Binding-site contacts:
Ligand atom C3 contacts residue ASP244 of chain 1.A at 4.5 Å.
Ligand atom O7 contacts residue ASN189 of chain 1.A at 3.7 Å.
Ligand atom O6 contacts residue ASN189 of chain 1.A at 4.0 Å.
Ligand atom C7 contacts residue ASN189 of chain 1.A at 3.2 Å.
Ligand atom C5 contacts residue ASN189 of chain 1.A at 3.6 Å.
Ligand atom C8 contacts residue ASN189 of chain 1.A at 3.3 Å.
Ligand atom C1 contacts residue ASN189 of chain 1.A at 1.4 Å.
Ligand atom N2 contacts residue ASN189 of chain 1.A at 3.4 Å (h-bond).
Ligand atom O6 contacts residue GLN278 of chain 1.A at 3.4 Å.
Ligand atom O5 contacts residue ASN189 of chain 1.A at 2.2 Å (h-bond).
Ligand atom C4 contacts residue ASN189 of chain 1.A at 4.3 Å.
Ligand atom C1 contacts residue THR191 of chain 1.A at 3.2 Å.
Ligand atom O6 contacts residue GLU279 of chain 1.A at 3.1 Å (salt-bridge).
Ligand atom C6 contacts residue GLU279 of chain 1.A at 3.2 Å.
Ligand atom C3 contacts residue THR191 of chain 1.A at 4.0 Å.
Ligand atom C2 contacts residue ASN189 of chain 1.A at 2.8 Å.
Ligand atom C5 contacts residue THR191 of chain 1.A at 4.1 Å.
Ligand atom O5 contacts residue GLN278 of chain 1.A at 4.4 Å.
Ligand atom C3 contacts residue ASN189 of chain 1.A at 4.0 Å.
Ligand atom O5 contacts residue THR191 of chain 1.A at 3.2 Å (h-bond).
Ligand atom C2 contacts residue THR191 of chain 1.A at 4.0 Å.
Ligand atom C6 contacts residue ASN189 of chain 1.A at 4.3 Å.

A protein and the small-molecule ligand that binds it are described below.
Small molecule (SMILES): CC(=O)N[C@@H]1[C@@H](O)[C@H](O)[C@@H](CO)O[C@H]1O

Sequence of chain 1.A:
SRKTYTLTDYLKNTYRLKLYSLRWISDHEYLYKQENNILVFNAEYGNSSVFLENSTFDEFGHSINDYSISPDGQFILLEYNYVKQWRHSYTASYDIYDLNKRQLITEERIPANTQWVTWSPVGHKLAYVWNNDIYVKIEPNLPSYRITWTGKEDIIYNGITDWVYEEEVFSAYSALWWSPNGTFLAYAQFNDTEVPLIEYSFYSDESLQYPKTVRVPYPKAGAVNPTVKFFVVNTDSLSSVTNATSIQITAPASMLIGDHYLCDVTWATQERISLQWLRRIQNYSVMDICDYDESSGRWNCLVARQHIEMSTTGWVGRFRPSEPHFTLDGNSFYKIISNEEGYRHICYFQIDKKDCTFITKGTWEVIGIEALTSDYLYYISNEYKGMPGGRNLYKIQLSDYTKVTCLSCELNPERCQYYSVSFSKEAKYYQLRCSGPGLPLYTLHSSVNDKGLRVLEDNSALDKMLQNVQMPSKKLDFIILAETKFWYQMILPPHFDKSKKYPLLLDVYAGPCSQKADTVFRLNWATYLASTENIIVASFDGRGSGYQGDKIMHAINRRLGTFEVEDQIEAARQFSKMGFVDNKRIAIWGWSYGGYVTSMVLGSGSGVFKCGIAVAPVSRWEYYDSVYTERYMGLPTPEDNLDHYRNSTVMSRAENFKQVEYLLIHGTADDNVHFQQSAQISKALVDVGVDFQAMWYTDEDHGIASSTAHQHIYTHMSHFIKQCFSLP